This protein binds this small molecule.
Small molecule (SMILES): CC(=O)N1CCC[C@@H]1C(=O)N[C@H](Cc1c[nH]c2ccccc12)C(=O)N[C@H](Cc1c[nH]c2ccccc12)C(=O)N[C@H](CCC(=O)O)C(=O)N[C@H](CS)C(=O)N[C@H](CC(C)C)C(=O)N[C@H](CO)C(=O)N[C@H](CCC(N)=O)C(=O)N[C@H](C)C(=O)N[C@H](CC(=O)O)C(=O)N[C@H](CC(=O)O)C(=O)N[C@H](CS)C(=O)N[C@H](CC(=O)O)C(=O)N[C@@H](C=O)Cc1ccccc1

Sequence of chain 1.A:
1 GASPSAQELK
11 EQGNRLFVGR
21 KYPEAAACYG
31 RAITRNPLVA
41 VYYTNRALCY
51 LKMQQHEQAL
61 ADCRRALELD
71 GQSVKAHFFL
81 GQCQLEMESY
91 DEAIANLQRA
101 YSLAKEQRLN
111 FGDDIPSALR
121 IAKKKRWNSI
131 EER

Binding-site contacts:
Ligand atom OG contacts residue PHE111 of chain 1.A at 3.3 Å (h-bond).
Ligand atom OG contacts residue ASP114 of chain 1.A at 2.6 Å (salt-bridge).
Ligand atom O contacts residue ASP114 of chain 1.A at 3.2 Å.
Ligand atom OD2 contacts residue VAL41 of chain 1.A at 3.4 Å.
Ligand atom CB contacts residue ASP114 of chain 1.A at 3.2 Å.
Ligand atom OE1 contacts residue WHL1 of chain 1.N at 2.8 Å (h-bond).
Ligand atom O contacts residue ASN14 of chain 1.A at 3.0 Å (h-bond).
Ligand atom SG contacts residue ASN14 of chain 1.A at 3.6 Å.
Ligand atom CA contacts residue ASP114 of chain 1.A at 3.7 Å.
Ligand atom SG contacts residue LYS52 of chain 1.A at 3.5 Å (salt-bridge).
Ligand atom OD1 contacts residue VAL41 of chain 1.A at 3.5 Å.
Ligand atom CB contacts residue WHL1 of chain 1.N at 3.5 Å.
Ligand atom CB contacts residue ASP114 of chain 1.A at 3.5 Å.
Ligand atom OD1 contacts residue LYS75 of chain 1.A at 2.8 Å (salt-bridge).
Ligand atom CB contacts residue ASP114 of chain 1.A at 3.7 Å.
Ligand atom OD1 contacts residue LYS10 of chain 1.A at 2.9 Å (salt-bridge).
Ligand atom OD2 contacts residue LYS75 of chain 1.A at 2.8 Å (salt-bridge).
Ligand atom CD1 contacts residue ILE115 of chain 1.A at 3.6 Å (hydrophobic).
Ligand atom CD2 contacts residue SER117 of chain 1.A at 3.4 Å.
Ligand atom CG contacts residue LYS75 of chain 1.A at 3.6 Å.
Ligand atom CD2 contacts residue LYS75 of chain 1.A at 3.5 Å.
Ligand atom CA contacts residue WHL1 of chain 1.N at 3.4 Å.
Ligand atom CG contacts residue VAL41 of chain 1.A at 3.4 Å (hydrophobic).
Ligand atom CB contacts residue LYS75 of chain 1.A at 3.6 Å.
Ligand atom CE2 contacts residue SER117 of chain 1.A at 3.0 Å.
Ligand atom O contacts residue LYS10 of chain 1.A at 3.2 Å (salt-bridge).
Ligand atom CG contacts residue SER117 of chain 1.A at 3.7 Å.
Ligand atom CD contacts residue WHL1 of chain 1.N at 3.7 Å.
Ligand atom CZ2 contacts residue SER117 of chain 1.A at 3.5 Å.
Ligand atom OD1 contacts residue ASN45 of chain 1.A at 3.0 Å (h-bond).
Ligand atom CH2 contacts residue ALA118 of chain 1.A at 3.4 Å (hydrophobic).
Ligand atom N contacts residue ASP114 of chain 1.A at 3.0 Å (salt-bridge).
Ligand atom CD1 contacts residue SER117 of chain 1.A at 3.5 Å.
Ligand atom CA contacts residue ASP114 of chain 1.A at 3.6 Å.
Ligand atom CB contacts residue WHL1 of chain 1.N at 3.0 Å.
Ligand atom CZ2 contacts residue LEU85 of chain 1.A at 3.7 Å (hydrophobic).
Ligand atom NE1 contacts residue SER117 of chain 1.A at 3.1 Å (h-bond).
Ligand atom CD1 contacts residue PHE111 of chain 1.A at 3.6 Å (hydrophobic).
Ligand atom CE3 contacts residue GLN82 of chain 1.A at 3.6 Å.
Ligand atom SG contacts residue WHL1 of chain 1.N at 1.8 Å.